Sequence of chain 3.A:
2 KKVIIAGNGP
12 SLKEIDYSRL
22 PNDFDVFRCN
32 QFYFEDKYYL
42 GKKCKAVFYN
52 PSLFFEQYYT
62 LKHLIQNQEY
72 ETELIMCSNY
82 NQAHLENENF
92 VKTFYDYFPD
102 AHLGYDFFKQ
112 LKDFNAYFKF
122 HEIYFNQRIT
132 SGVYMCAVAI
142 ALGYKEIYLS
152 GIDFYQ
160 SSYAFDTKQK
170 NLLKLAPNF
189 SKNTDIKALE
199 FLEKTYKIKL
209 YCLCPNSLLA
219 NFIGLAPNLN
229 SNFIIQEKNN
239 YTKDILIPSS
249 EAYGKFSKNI

Binding-site contacts:
Ligand atom O4 contacts residue TYR81 of chain 3.A at 3.3 Å.
Ligand atom C2 contacts residue ARG129 of chain 3.A at 4.0 Å.
Ligand atom N5 contacts residue ASN51 of chain 3.A at 2.9 Å (h-bond).
Ligand atom C10 contacts residue TYR81 of chain 3.A at 3.5 Å (hydrophobic).
Ligand atom C3 contacts residue LEU86 of chain 3.A at 3.8 Å (hydrophobic).
Ligand atom C6 contacts residue ASN51 of chain 3.A at 3.7 Å.
Ligand atom O1A contacts residue PRO52 of chain 3.A at 3.6 Å.
Ligand atom C4 contacts residue LEU86 of chain 3.A at 4.1 Å (hydrophobic).
Ligand atom N5 contacts residue SER79 of chain 3.A at 4.1 Å.
Ligand atom C4 contacts residue PRO52 of chain 3.A at 4.0 Å (hydrophobic).
Ligand atom C11 contacts residue SER132 of chain 3.A at 3.4 Å.
Ligand atom C11 contacts residue ASN51 of chain 3.A at 3.8 Å.
Ligand atom O10 contacts residue TYR81 of chain 3.A at 2.8 Å (h-bond).
Ligand atom O4 contacts residue PRO52 of chain 3.A at 4.1 Å.
Ligand atom C1 contacts residue ASN51 of chain 3.A at 3.9 Å.
Ligand atom C10 contacts residue ASN51 of chain 3.A at 3.8 Å.
Ligand atom O3 contacts residue LEU86 of chain 3.A at 3.5 Å (h-bond).
Ligand atom C7 contacts residue ARG129 of chain 3.A at 4.1 Å.
Ligand atom O6 contacts residue ARG129 of chain 3.A at 3.6 Å.
Ligand atom C11 contacts residue SER79 of chain 3.A at 4.2 Å.
Ligand atom O4 contacts residue SER79 of chain 3.A at 2.9 Å (h-bond).
Ligand atom O10 contacts residue ARG129 of chain 3.A at 3.6 Å.
Ligand atom O7 contacts residue ARG129 of chain 3.A at 3.8 Å.
Ligand atom C5 contacts residue ASN51 of chain 3.A at 3.6 Å.
Ligand atom O1A contacts residue SER53 of chain 3.A at 3.1 Å (h-bond).
Ligand atom O6 contacts residue SER53 of chain 3.A at 4.1 Å.
Ligand atom C8 contacts residue ARG129 of chain 3.A at 4.0 Å.
Ligand atom O1B contacts residue SER53 of chain 3.A at 3.0 Å (h-bond).
Ligand atom O7 contacts residue ARG129 of chain 3.A at 3.1 Å (salt-bridge).
Ligand atom O1A contacts residue ASN51 of chain 3.A at 3.7 Å.
Ligand atom O1B contacts residue ASN51 of chain 3.A at 3.7 Å.
Ligand atom O10 contacts residue ILE130 of chain 3.A at 3.6 Å (h-bond).
Ligand atom O4 contacts residue LEU86 of chain 3.A at 3.1 Å (h-bond).
Ligand atom C11 contacts residue THR131 of chain 3.A at 4.2 Å.
Ligand atom O8 contacts residue ASN51 of chain 3.A at 3.7 Å.
Ligand atom C1 contacts residue SER53 of chain 3.A at 3.5 Å.
Ligand atom O2 contacts residue ARG129 of chain 3.A at 2.9 Å (salt-bridge).
Ligand atom C11 contacts residue TYR81 of chain 3.A at 3.6 Å (hydrophobic).
Ligand atom C4 contacts residue ASN51 of chain 3.A at 3.7 Å.
Ligand atom C4 contacts residue SER79 of chain 3.A at 3.8 Å.

A small-molecule ligand and the protein it binds are described below.
Small molecule (SMILES): CC(=O)N[C@@H]1[C@@H](O[C@@H]2O[C@H](CO)[C@H](O)[C@H](O[C@]3(C(=O)O)C[C@H](O)[C@@H](NC(C)=O)[C@H]([C@H](O)[C@@H](O)CO)O3)[C@H]2O)[C@@H](O)[C@@H](C=O)O[C@H]1O